Binding-site contacts:
Ligand atom C3 contacts residue LYS151 of chain 1.B at 4.5 Å.
Ligand atom C7 contacts residue ASN205 of chain 1.B at 3.0 Å.
Ligand atom O7 contacts residue ASN205 of chain 1.B at 2.7 Å (h-bond).
Ligand atom N2 contacts residue LYS151 of chain 1.B at 4.2 Å.
Ligand atom C8 contacts residue LEU200 of chain 1.B at 3.9 Å (hydrophobic).
Ligand atom C2 contacts residue HIS203 of chain 1.B at 4.5 Å.
Ligand atom N2 contacts residue HIS203 of chain 1.B at 3.8 Å.
Ligand atom C1 contacts residue ASN205 of chain 1.B at 1.4 Å.
Ligand atom C8 contacts residue HIS203 of chain 1.B at 4.2 Å.
Ligand atom C2 contacts residue ASN205 of chain 1.B at 2.5 Å.
Ligand atom C7 contacts residue LYS151 of chain 1.B at 3.9 Å.
Ligand atom C3 contacts residue ASN205 of chain 1.B at 3.8 Å.
Ligand atom O3 contacts residue LYS151 of chain 1.B at 4.0 Å.
Ligand atom C4 contacts residue ASN205 of chain 1.B at 4.3 Å.
Ligand atom C7 contacts residue GLN186 of chain 1.B at 4.0 Å.
Ligand atom C7 contacts residue HIS203 of chain 1.B at 4.2 Å.
Ligand atom O7 contacts residue LYS151 of chain 1.B at 3.6 Å.
Ligand atom C8 contacts residue PHE149 of chain 1.B at 3.8 Å (hydrophobic).
Ligand atom O7 contacts residue PHE206 of chain 1.B at 4.0 Å.
Ligand atom O7 contacts residue GLN186 of chain 1.B at 2.9 Å (h-bond).
Ligand atom C1 contacts residue HIS203 of chain 1.B at 4.1 Å.
Ligand atom O5 contacts residue ASN205 of chain 1.B at 2.4 Å (h-bond).
Ligand atom O5 contacts residue LYS151 of chain 1.B at 4.4 Å.
Ligand atom N2 contacts residue ASN205 of chain 1.B at 2.9 Å (h-bond).
Ligand atom C5 contacts residue ASN205 of chain 1.B at 3.6 Å.
Ligand atom C8 contacts residue ASN205 of chain 1.B at 4.2 Å.
Ligand atom C2 contacts residue LYS151 of chain 1.B at 4.0 Å.
Ligand atom C8 contacts residue LYS151 of chain 1.B at 4.3 Å.

Sequence of chain 1.B:
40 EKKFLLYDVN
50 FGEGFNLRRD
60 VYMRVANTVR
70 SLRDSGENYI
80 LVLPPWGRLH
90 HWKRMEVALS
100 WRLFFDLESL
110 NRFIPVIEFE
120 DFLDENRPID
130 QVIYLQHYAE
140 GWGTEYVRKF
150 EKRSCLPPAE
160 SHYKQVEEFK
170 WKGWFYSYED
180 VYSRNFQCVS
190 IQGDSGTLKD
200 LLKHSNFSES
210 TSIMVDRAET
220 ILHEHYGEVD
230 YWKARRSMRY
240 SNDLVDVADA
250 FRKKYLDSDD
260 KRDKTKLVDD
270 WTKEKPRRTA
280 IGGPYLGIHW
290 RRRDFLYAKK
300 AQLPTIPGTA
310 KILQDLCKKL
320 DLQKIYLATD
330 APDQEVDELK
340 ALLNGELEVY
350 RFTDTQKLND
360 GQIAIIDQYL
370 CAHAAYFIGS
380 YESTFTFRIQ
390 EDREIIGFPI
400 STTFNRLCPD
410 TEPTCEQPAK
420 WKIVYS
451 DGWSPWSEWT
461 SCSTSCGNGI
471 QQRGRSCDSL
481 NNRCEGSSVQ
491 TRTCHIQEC

This protein binds this small molecule.
Small molecule (SMILES): CC(=O)N[C@@H]1[C@@H](O)[C@H](O)[C@@H](CO)O[C@H]1O